Binding-site contacts:
Ligand atom C5A contacts residue ALA149 of chain 12.A at 3.2 Å (hydrophobic).
Ligand atom C7C contacts residue LEU99 of chain 12.A at 3.5 Å (hydrophobic).
Ligand atom C4A contacts residue LEU186 of chain 12.A at 3.9 Å (hydrophobic).
Ligand atom C5B contacts residue ILE188 of chain 12.A at 3.6 Å (hydrophobic).
Ligand atom C5C contacts residue LEU99 of chain 12.A at 3.6 Å (hydrophobic).
Ligand atom O1A contacts residue ALA149 of chain 12.A at 3.7 Å.
Ligand atom O1 contacts residue MET223 of chain 12.A at 3.6 Å (h-bond).
Ligand atom C4A contacts residue TYR151 of chain 12.A at 3.8 Å (hydrophobic).
Ligand atom C4B contacts residue LEU226 of chain 12.A at 3.9 Å (hydrophobic).
Ligand atom C4 contacts residue TYR197 of chain 12.A at 3.6 Å (hydrophobic).
Ligand atom C4C contacts residue THR121 of chain 12.A at 3.7 Å.
Ligand atom C4A contacts residue PRO173 of chain 12.A at 3.3 Å (hydrophobic).
Ligand atom C3B contacts residue ILE123 of chain 12.A at 3.9 Å (hydrophobic).
Ligand atom O1B contacts residue TRP97 of chain 12.A at 3.6 Å.
Ligand atom C3B contacts residue LEU226 of chain 12.A at 3.5 Å (hydrophobic).
Ligand atom C5A contacts residue LEU186 of chain 12.A at 3.6 Å (hydrophobic).
Ligand atom N3A contacts residue TYR151 of chain 12.A at 3.3 Å.
Ligand atom O1B contacts residue LEU99 of chain 12.A at 3.1 Å.
Ligand atom C31 contacts residue TYR197 of chain 12.A at 3.7 Å (hydrophobic).
Ligand atom O1A contacts residue LEU186 of chain 12.A at 3.7 Å.
Ligand atom C5A contacts residue PRO173 of chain 12.A at 3.5 Å (hydrophobic).
Ligand atom C2B contacts residue ILE123 of chain 12.A at 3.5 Å (hydrophobic).
Ligand atom C1B contacts residue LEU99 of chain 12.A at 3.9 Å (hydrophobic).
Ligand atom C6C contacts residue ILE123 of chain 12.A at 3.6 Å (hydrophobic).
Ligand atom C6B contacts residue ILE188 of chain 12.A at 3.7 Å (hydrophobic).
Ligand atom O1A contacts residue LEU226 of chain 12.A at 3.8 Å.
Ligand atom C2B contacts residue LEU226 of chain 12.A at 3.6 Å (hydrophobic).
Ligand atom C2C contacts residue THR101 of chain 12.A at 3.8 Å.
Ligand atom C7C contacts residue ILE123 of chain 12.A at 3.5 Å (hydrophobic).
Ligand atom C3 contacts residue TYR197 of chain 12.A at 3.7 Å (hydrophobic).
Ligand atom C5C contacts residue THR101 of chain 12.A at 3.7 Å.
Ligand atom O1 contacts residue TYR197 of chain 12.A at 3.9 Å.
Ligand atom C31 contacts residue ASN199 of chain 12.A at 3.4 Å.
Ligand atom C5 contacts residue TYR197 of chain 12.A at 3.8 Å (hydrophobic).
Ligand atom C6C contacts residue LEU99 of chain 12.A at 3.6 Å (hydrophobic).
Ligand atom C2A contacts residue LEU186 of chain 12.A at 3.7 Å (hydrophobic).
Ligand atom C5A contacts residue VAL175 of chain 12.A at 3.9 Å (hydrophobic).
Ligand atom N2 contacts residue ASN221 of chain 12.A at 3.9 Å.
Ligand atom C6C contacts residue TRP97 of chain 12.A at 3.9 Å (hydrophobic).
Ligand atom C1C contacts residue TYR197 of chain 12.A at 3.7 Å (hydrophobic).

A small-molecule ligand and the protein it binds are described below.
Small molecule (SMILES): Cc1cc(CCCCCCCOc2ccc(C3=NCCO3)cc2)on1

Sequence of chain 12.A:
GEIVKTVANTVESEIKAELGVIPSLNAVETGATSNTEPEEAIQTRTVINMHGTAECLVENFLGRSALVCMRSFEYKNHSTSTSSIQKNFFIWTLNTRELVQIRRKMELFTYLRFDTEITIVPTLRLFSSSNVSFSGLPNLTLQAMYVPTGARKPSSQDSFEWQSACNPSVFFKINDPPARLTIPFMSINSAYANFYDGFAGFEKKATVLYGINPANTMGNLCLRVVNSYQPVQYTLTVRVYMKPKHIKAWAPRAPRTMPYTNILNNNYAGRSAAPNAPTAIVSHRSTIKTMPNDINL

Sequence of chain 12.C:
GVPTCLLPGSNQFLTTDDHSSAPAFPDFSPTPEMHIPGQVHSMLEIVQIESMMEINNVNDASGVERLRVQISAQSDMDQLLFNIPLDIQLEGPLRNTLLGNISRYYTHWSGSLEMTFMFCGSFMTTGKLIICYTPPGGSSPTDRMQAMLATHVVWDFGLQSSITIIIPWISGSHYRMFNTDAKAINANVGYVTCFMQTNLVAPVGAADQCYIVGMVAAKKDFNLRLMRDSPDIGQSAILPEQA